Sequence of chain 4.A:
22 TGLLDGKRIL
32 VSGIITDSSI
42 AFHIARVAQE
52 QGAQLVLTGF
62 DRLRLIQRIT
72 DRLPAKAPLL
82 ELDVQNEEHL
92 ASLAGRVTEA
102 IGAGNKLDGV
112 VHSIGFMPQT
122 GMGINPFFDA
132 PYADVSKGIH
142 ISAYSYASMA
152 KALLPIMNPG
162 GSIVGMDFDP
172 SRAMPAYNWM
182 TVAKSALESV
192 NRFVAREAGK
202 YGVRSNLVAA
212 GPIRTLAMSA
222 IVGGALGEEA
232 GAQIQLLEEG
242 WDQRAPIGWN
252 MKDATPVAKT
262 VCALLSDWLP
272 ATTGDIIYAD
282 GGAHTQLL

Binding-site contacts:
Ligand atom CAW contacts residue NAD1 of chain 4.B at 3.5 Å.
Ligand atom OAU contacts residue NAD1 of chain 4.B at 3.0 Å.
Ligand atom OAB contacts residue PHE117 of chain 4.A at 3.3 Å.
Ligand atom NAS contacts residue MET123 of chain 4.A at 3.5 Å.
Ligand atom CAF contacts residue NAD1 of chain 4.B at 3.2 Å.
Ligand atom CAA contacts residue PRO176 of chain 4.A at 3.6 Å (hydrophobic).
Ligand atom NAS contacts residue MET118 of chain 4.A at 3.1 Å (h-bond).
Ligand atom CAG contacts residue GLY116 of chain 4.A at 3.4 Å.
Ligand atom CAG contacts residue ALA218 of chain 4.A at 3.6 Å (hydrophobic).
Ligand atom OAC contacts residue TYR178 of chain 4.A at 2.6 Å (h-bond).
Ligand atom CAM contacts residue NAD1 of chain 4.B at 3.6 Å.
Ligand atom OAB contacts residue GLN120 of chain 4.A at 3.3 Å (h-bond).
Ligand atom CBB contacts residue MET118 of chain 4.A at 3.2 Å (hydrophobic).
Ligand atom CAM contacts residue TYR178 of chain 4.A at 3.4 Å (hydrophobic).
Ligand atom CAK contacts residue NAD1 of chain 4.B at 3.4 Å.
Ligand atom CBB contacts residue PHE117 of chain 4.A at 3.5 Å (hydrophobic).
Ligand atom CAY contacts residue ALA218 of chain 4.A at 3.3 Å (hydrophobic).
Ligand atom CAJ contacts residue ALA218 of chain 4.A at 3.8 Å (hydrophobic).
Ligand atom CAI contacts residue ALA218 of chain 4.A at 3.2 Å (hydrophobic).
Ligand atom OAT contacts residue MET118 of chain 4.A at 3.4 Å (h-bond).
Ligand atom CAH contacts residue MET123 of chain 4.A at 3.8 Å (hydrophobic).
Ligand atom CAM contacts residue PHE169 of chain 4.A at 3.8 Å (hydrophobic).
Ligand atom CAF contacts residue MET219 of chain 4.A at 3.7 Å (hydrophobic).
Ligand atom CAK contacts residue MET219 of chain 4.A at 3.8 Å (hydrophobic).
Ligand atom CAA contacts residue ALA177 of chain 4.A at 3.8 Å (hydrophobic).
Ligand atom CBA contacts residue NAD1 of chain 4.B at 3.3 Å.
Ligand atom OAB contacts residue MET118 of chain 4.A at 2.6 Å (h-bond).
Ligand atom OAT contacts residue GLY116 of chain 4.A at 3.8 Å.
Ligand atom CAV contacts residue NAD1 of chain 4.B at 3.5 Å.
Ligand atom CAR contacts residue NAD1 of chain 4.B at 3.7 Å.
Ligand atom CAA contacts residue ILE222 of chain 4.A at 3.7 Å (hydrophobic).
Ligand atom OAC contacts residue LYS185 of chain 4.A at 3.8 Å.
Ligand atom CAY contacts residue NAD1 of chain 4.B at 3.4 Å.
Ligand atom CAA contacts residue TYR178 of chain 4.A at 3.7 Å (hydrophobic).
Ligand atom OAT contacts residue PHE117 of chain 4.A at 3.1 Å.
Ligand atom OAU contacts residue ALA218 of chain 4.A at 3.6 Å.
Ligand atom NAS contacts residue PHE117 of chain 4.A at 3.5 Å.
Ligand atom CAI contacts residue NAD1 of chain 4.B at 3.5 Å.
Ligand atom CAW contacts residue TYR178 of chain 4.A at 3.4 Å (hydrophobic).
Ligand atom OAC contacts residue NAD1 of chain 4.B at 2.4 Å (h-bond).

The small molecule below binds the protein below.
Small molecule (SMILES): CCCCCCc1ccc(Oc2ccc(Oc3cccc(O)n3)cc2)c(O)c1